Sequence of chain 60.C:
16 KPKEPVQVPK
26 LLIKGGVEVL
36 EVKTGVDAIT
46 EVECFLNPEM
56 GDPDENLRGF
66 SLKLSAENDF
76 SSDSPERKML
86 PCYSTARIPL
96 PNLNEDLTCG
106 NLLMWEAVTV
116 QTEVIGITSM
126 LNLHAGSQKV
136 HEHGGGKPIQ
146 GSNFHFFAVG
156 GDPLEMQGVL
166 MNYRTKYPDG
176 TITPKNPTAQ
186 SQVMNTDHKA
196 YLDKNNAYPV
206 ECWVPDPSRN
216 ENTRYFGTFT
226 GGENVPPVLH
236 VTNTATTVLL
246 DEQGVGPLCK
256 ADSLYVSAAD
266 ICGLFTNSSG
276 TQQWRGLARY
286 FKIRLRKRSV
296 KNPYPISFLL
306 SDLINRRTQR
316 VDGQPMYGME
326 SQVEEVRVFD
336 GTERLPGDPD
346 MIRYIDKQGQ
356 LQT

Binding-site contacts:
Ligand atom C11 contacts residue PHE75 of chain 60.C at 2.3 Å (hydrophobic).
Ligand atom C9 contacts residue LYS68 of chain 60.B at 3.8 Å.
Ligand atom C9 contacts residue LEU67 of chain 60.B at 4.1 Å (hydrophobic).
Ligand atom O10 contacts residue LEU62 of chain 60.B at 4.0 Å.
Ligand atom C6 contacts residue ASN272 of chain 60.B at 3.6 Å.
Ligand atom C10 contacts residue ASN272 of chain 60.B at 4.0 Å.
Ligand atom C11 contacts residue PHE270 of chain 60.B at 3.8 Å (hydrophobic).
Ligand atom O7 contacts residue LEU62 of chain 60.B at 3.8 Å.
Ligand atom C4 contacts residue ASN272 of chain 60.B at 4.1 Å.
Ligand atom C8 contacts residue GLN278 of chain 60.B at 3.6 Å.
Ligand atom C11 contacts residue HIS138 of chain 60.A at 3.5 Å.
Ligand atom O1B contacts residue ASN272 of chain 60.B at 3.4 Å (h-bond).
Ligand atom N5 contacts residue GLN278 of chain 60.B at 3.9 Å.
Ligand atom C1 contacts residue LYS68 of chain 60.B at 3.6 Å.
Ligand atom C1 contacts residue ASN272 of chain 60.B at 3.8 Å.
Ligand atom C11 contacts residue THR276 of chain 60.B at 3.3 Å.
Ligand atom O8 contacts residue ASN272 of chain 60.B at 3.5 Å (h-bond).
Ligand atom C10 contacts residue GLN278 of chain 60.B at 4.0 Å.
Ligand atom C11 contacts residue ASN272 of chain 60.B at 3.6 Å.
Ligand atom O10 contacts residue PHE75 of chain 60.C at 3.0 Å.
Ligand atom O9 contacts residue LEU67 of chain 60.B at 3.3 Å.
Ligand atom C10 contacts residue PHE75 of chain 60.C at 3.1 Å (hydrophobic).
Ligand atom O8 contacts residue LYS68 of chain 60.B at 3.4 Å.
Ligand atom O9 contacts residue GLN278 of chain 60.B at 4.0 Å.
Ligand atom O1A contacts residue LYS68 of chain 60.B at 2.9 Å.
Ligand atom C11 contacts residue GLN278 of chain 60.B at 3.5 Å.
Ligand atom O8 contacts residue GLN278 of chain 60.B at 3.5 Å (h-bond).
Ligand atom C1 contacts residue SER274 of chain 60.B at 3.7 Å.
Ligand atom C7 contacts residue GLN278 of chain 60.B at 3.8 Å.
Ligand atom C9 contacts residue GLN278 of chain 60.B at 3.2 Å.
Ligand atom O1A contacts residue SER274 of chain 60.B at 2.6 Å (h-bond).
Ligand atom O1B contacts residue SER274 of chain 60.B at 4.1 Å.
Ligand atom C11 contacts residue LEU62 of chain 60.B at 4.1 Å (hydrophobic).
Ligand atom C11 contacts residue SER274 of chain 60.B at 4.0 Å.
Ligand atom O9 contacts residue LYS68 of chain 60.B at 2.9 Å (salt-bridge).
Ligand atom O1B contacts residue THR276 of chain 60.B at 3.7 Å.
Ligand atom C11 contacts residue PHE65 of chain 60.B at 3.8 Å (hydrophobic).
Ligand atom N5 contacts residue ASN272 of chain 60.B at 3.2 Å (h-bond).
Ligand atom O1B contacts residue LYS68 of chain 60.B at 3.9 Å.
Ligand atom C5 contacts residue ASN272 of chain 60.B at 4.1 Å.

The protein below binds the small molecule below.
Small molecule (SMILES): CC(=O)N[C@H]1[C@H]([C@H](O)[C@H](O)CO)O[C@@](O[C@H](CO)[C@@H](O)[C@@H]2O[C@@H](C(=O)O)C[C@H](O)[C@H]2NC(C)=O)(C(=O)O)C[C@@H]1O

Sequence of chain 60.A:
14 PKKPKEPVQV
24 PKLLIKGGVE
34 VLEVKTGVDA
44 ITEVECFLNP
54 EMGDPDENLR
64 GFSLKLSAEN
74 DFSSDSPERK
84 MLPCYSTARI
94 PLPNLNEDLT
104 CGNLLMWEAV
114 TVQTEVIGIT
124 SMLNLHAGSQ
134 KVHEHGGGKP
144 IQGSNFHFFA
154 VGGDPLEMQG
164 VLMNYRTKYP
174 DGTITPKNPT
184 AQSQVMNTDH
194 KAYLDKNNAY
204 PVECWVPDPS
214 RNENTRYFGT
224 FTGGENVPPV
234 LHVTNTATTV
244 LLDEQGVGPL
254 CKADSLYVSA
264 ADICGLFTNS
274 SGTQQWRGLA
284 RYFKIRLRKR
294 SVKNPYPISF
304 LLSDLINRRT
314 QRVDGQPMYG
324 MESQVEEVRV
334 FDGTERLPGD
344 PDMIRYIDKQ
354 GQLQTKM

Sequence of chain 60.B:
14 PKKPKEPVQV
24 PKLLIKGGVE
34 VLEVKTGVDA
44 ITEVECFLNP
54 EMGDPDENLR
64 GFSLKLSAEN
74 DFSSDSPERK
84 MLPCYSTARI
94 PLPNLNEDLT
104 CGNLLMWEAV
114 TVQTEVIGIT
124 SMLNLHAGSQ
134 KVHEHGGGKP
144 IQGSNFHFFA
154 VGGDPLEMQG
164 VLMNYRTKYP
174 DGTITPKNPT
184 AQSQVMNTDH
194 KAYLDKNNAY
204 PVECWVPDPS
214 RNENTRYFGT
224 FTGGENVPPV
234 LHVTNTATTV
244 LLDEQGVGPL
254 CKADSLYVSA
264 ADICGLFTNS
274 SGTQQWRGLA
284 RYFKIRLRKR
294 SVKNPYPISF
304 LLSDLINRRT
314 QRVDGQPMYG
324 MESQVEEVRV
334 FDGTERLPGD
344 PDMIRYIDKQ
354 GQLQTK